This small molecule binds to this protein.
Small molecule (SMILES): CC(=O)N[C@H]1[C@H](O[C@H]2[C@H](O)[C@@H](NC(C)=O)CO[C@@H]2CO)O[C@H](CO)[C@@H](O[C@@H]2O[C@H](CO)[C@@H](O)[C@H](O)[C@@H]2O)[C@@H]1O

Sequence of chain 1.B:
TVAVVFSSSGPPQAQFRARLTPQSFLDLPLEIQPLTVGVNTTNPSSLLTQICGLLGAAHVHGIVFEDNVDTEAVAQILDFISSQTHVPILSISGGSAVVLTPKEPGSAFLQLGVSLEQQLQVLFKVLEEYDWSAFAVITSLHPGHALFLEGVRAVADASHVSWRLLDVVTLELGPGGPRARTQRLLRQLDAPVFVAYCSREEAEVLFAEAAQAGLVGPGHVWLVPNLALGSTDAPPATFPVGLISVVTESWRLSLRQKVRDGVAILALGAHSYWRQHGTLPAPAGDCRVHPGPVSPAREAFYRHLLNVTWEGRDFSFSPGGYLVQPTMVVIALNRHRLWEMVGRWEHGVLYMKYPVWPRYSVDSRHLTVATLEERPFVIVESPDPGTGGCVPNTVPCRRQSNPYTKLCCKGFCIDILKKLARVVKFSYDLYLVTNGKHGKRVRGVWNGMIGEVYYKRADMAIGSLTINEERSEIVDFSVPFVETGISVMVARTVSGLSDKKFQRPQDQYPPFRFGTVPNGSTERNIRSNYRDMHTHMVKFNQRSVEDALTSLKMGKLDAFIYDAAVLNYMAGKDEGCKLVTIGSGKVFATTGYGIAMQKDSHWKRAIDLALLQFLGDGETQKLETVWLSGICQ

Binding-site contacts:
Ligand atom O3 contacts residue GLN337 of chain 1.B at 4.3 Å.
Ligand atom O3 contacts residue ASN368 of chain 1.B at 4.0 Å.
Ligand atom O6 contacts residue SER333 of chain 1.B at 2.5 Å (h-bond).
Ligand atom N2 contacts residue ASN368 of chain 1.B at 3.2 Å (h-bond).
Ligand atom C2 contacts residue ASN368 of chain 1.B at 2.4 Å.
Ligand atom C7 contacts residue ASN368 of chain 1.B at 4.2 Å.
Ligand atom C6 contacts residue ASN368 of chain 1.B at 4.5 Å.
Ligand atom C5 contacts residue ASN368 of chain 1.B at 3.7 Å.
Ligand atom O5 contacts residue ASN368 of chain 1.B at 2.4 Å (h-bond).
Ligand atom C4 contacts residue ASN368 of chain 1.B at 4.3 Å.
Ligand atom C6 contacts residue SER333 of chain 1.B at 3.3 Å.
Ligand atom O3 contacts residue HIS365 of chain 1.B at 3.5 Å.
Ligand atom C3 contacts residue ASN368 of chain 1.B at 3.7 Å.
Ligand atom O3 contacts residue ARG364 of chain 1.B at 4.2 Å.
Ligand atom C1 contacts residue ASN368 of chain 1.B at 1.5 Å.